Sequence of chain 1.W:
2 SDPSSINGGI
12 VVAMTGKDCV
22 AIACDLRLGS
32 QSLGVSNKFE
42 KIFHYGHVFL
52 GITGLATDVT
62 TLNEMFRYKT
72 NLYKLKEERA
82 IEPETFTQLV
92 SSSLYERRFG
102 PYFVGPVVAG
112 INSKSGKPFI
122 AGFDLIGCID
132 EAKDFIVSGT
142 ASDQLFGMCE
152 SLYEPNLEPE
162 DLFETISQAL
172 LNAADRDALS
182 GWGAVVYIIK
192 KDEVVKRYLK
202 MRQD

Sequence of chain 1.V:
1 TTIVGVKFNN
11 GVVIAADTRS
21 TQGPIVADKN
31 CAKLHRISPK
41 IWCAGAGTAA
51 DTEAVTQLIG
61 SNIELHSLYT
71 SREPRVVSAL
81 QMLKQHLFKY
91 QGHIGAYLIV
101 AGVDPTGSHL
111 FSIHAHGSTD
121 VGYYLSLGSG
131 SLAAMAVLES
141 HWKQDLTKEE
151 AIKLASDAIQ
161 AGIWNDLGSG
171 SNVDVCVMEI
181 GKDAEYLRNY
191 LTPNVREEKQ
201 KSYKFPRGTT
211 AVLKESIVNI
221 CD

Binding-site contacts:
Ligand atom O60 contacts residue MES1 of chain 1.RA at 2.4 Å (h-bond).
Ligand atom C27 contacts residue ALA27 of chain 1.V at 3.4 Å (hydrophobic).
Ligand atom C46 contacts residue ALA49 of chain 1.V at 3.8 Å (hydrophobic).
Ligand atom C42 contacts residue THR1 of chain 1.V at 2.4 Å.
Ligand atom C27 contacts residue THR21 of chain 1.V at 3.6 Å.
Ligand atom C28 contacts residue THR21 of chain 1.V at 3.8 Å.
Ligand atom N22 contacts residue ASP125 of chain 1.W at 3.4 Å (salt-bridge).
Ligand atom C47 contacts residue THR1 of chain 1.V at 1.4 Å.
Ligand atom N30 contacts residue THR21 of chain 1.V at 3.0 Å (h-bond).
Ligand atom O48 contacts residue MES1 of chain 1.RA at 3.6 Å (h-bond).
Ligand atom O1 contacts residue SER5 of chain 1.W at 3.6 Å.
Ligand atom O48 contacts residue GLY47 of chain 1.V at 3.1 Å (h-bond).
Ligand atom N41 contacts residue THR1 of chain 1.V at 3.7 Å.
Ligand atom C34 contacts residue GLY47 of chain 1.V at 3.6 Å.
Ligand atom O9 contacts residue ASP125 of chain 1.W at 3.7 Å.
Ligand atom C32 contacts residue THR21 of chain 1.V at 3.8 Å.
Ligand atom O40 contacts residue THR21 of chain 1.V at 3.1 Å (h-bond).
Ligand atom O29 contacts residue ALA49 of chain 1.V at 3.0 Å (h-bond).
Ligand atom C43 contacts residue THR1 of chain 1.V at 2.8 Å.
Ligand atom C19 contacts residue THR48 of chain 1.V at 3.8 Å.
Ligand atom C58 contacts residue LYS33 of chain 1.V at 3.7 Å.
Ligand atom O60 contacts residue THR1 of chain 1.V at 2.7 Å (h-bond).
Ligand atom C44 contacts residue THR1 of chain 1.V at 3.5 Å.
Ligand atom C24 contacts residue ALA49 of chain 1.V at 3.8 Å (hydrophobic).
Ligand atom O40 contacts residue SER20 of chain 1.V at 3.6 Å (h-bond).
Ligand atom C43 contacts residue GLY47 of chain 1.V at 3.4 Å.
Ligand atom O48 contacts residue THR1 of chain 1.V at 2.4 Å (h-bond).
Ligand atom N41 contacts residue GLY47 of chain 1.V at 3.0 Å (h-bond).
Ligand atom O60 contacts residue SER129 of chain 1.V at 3.5 Å (h-bond).
Ligand atom C27 contacts residue SER20 of chain 1.V at 3.6 Å.
Ligand atom C23 contacts residue THR21 of chain 1.V at 3.5 Å.
Ligand atom C45 contacts residue GLY45 of chain 1.V at 3.6 Å.
Ligand atom C39 contacts residue GLY47 of chain 1.V at 3.7 Å.
Ligand atom C58 contacts residue ARG19 of chain 1.V at 3.3 Å.
Ligand atom C59 contacts residue THR1 of chain 1.V at 2.5 Å.
Ligand atom C35 contacts residue THR48 of chain 1.V at 3.7 Å.
Ligand atom C58 contacts residue GLY168 of chain 1.V at 3.1 Å.
Ligand atom C58 contacts residue THR1 of chain 1.V at 2.5 Å.
Ligand atom C51 contacts residue THR1 of chain 1.V at 1.5 Å.
Ligand atom C31 contacts residue GLY47 of chain 1.V at 3.5 Å.

The protein below binds the small molecule below.
Small molecule (SMILES): CC(C)C[C@H](NC(=O)[C@H](CCc1ccccc1)NC(=O)CN1CCOCC1)C(=O)N[C@@H](Cc1ccccc1)C(=O)N[C@@H](CC(C)C)[C@@H](O)[C@H](C)CO